A protein and the small-molecule ligand that binds it are described below.
Small molecule (SMILES): CC[C@H](C)[C@@H]1NC(=O)[C@H](CC2=c3ccccc3=NC2)NC(=O)[C@H](C)NC(=O)[C@H](CC(N)=O)NC(=O)[C@H](Cc2ccc(O)cc2)NC(=O)CNC(=O)[C@H](Cc2ccc(O)cc2)NC(=O)[C@H](C(C)C)NC(=O)[C@H](C(C)C)NC(=O)CNC(=O)[C@H](C)NC(=O)[C@H](CCCCN)NC(=O)[C@@H](Cc2ccc(O)cc2)NC(=O)CSC[C@@H](C(N)=O)NC(=O)[C@H](CCCN=C(N)N)NC1=O

Binding-site contacts:
Ligand atom N contacts residue ASN42 of chain 1.A at 3.2 Å.
Ligand atom CG2 contacts residue VAL77 of chain 1.A at 3.5 Å (hydrophobic).
Ligand atom CD contacts residue VAL206 of chain 1.A at 3.5 Å (hydrophobic).
Ligand atom O contacts residue CYS73 of chain 1.A at 3.5 Å.
Ligand atom CA contacts residue LEU72 of chain 1.A at 3.2 Å (hydrophobic).
Ligand atom O contacts residue PHE74 of chain 1.A at 2.6 Å (h-bond).
Ligand atom CH3 contacts residue ASN13 of chain 1.A at 3.5 Å.
Ligand atom C contacts residue CYS43 of chain 1.A at 3.7 Å (hydrophobic).
Ligand atom CA contacts residue ALA45 of chain 1.A at 3.5 Å (hydrophobic).
Ligand atom N contacts residue ASN70 of chain 1.A at 3.4 Å (h-bond).
Ligand atom CG1 contacts residue CYS43 of chain 1.A at 3.4 Å (hydrophobic).
Ligand atom CA contacts residue ASN70 of chain 1.A at 3.1 Å.
Ligand atom O contacts residue VAL206 of chain 1.A at 3.3 Å.
Ligand atom CG contacts residue VAL44 of chain 1.A at 3.7 Å (hydrophobic).
Ligand atom O contacts residue ILE14 of chain 1.A at 3.1 Å.
Ligand atom CD1 contacts residue CYS73 of chain 1.A at 3.6 Å (hydrophobic).
Ligand atom CE2 contacts residue ILE14 of chain 1.A at 3.6 Å (hydrophobic).
Ligand atom N contacts residue PHE74 of chain 1.A at 2.7 Å (h-bond).
Ligand atom CG2 contacts residue SER41 of chain 1.A at 3.7 Å.
Ligand atom O contacts residue VAL44 of chain 1.A at 3.4 Å.
Ligand atom CB contacts residue VAL44 of chain 1.A at 3.5 Å (hydrophobic).
Ligand atom N contacts residue ALA45 of chain 1.A at 3.0 Å (h-bond).
Ligand atom N contacts residue CYS43 of chain 1.A at 3.2 Å (h-bond).
Ligand atom C contacts residue ASN70 of chain 1.A at 3.1 Å.
Ligand atom CB contacts residue PHE74 of chain 1.A at 3.7 Å (hydrophobic).
Ligand atom CG1 contacts residue CYS18 of chain 1.A at 3.5 Å (hydrophobic).
Ligand atom CB contacts residue ASP71 of chain 1.A at 3.4 Å.
Ligand atom C contacts residue ALA45 of chain 1.A at 3.6 Å (hydrophobic).
Ligand atom CG2 contacts residue ILE40 of chain 1.A at 3.7 Å (hydrophobic).
Ligand atom CA contacts residue PHE74 of chain 1.A at 3.4 Å (hydrophobic).
Ligand atom NE1 contacts residue ILE14 of chain 1.A at 2.8 Å (h-bond).
Ligand atom CB contacts residue ASN42 of chain 1.A at 3.4 Å.
Ligand atom CA contacts residue CYS43 of chain 1.A at 3.3 Å (hydrophobic).
Ligand atom CB contacts residue ASN70 of chain 1.A at 3.6 Å.
Ligand atom O contacts residue ALA45 of chain 1.A at 3.0 Å (h-bond).
Ligand atom CH3 contacts residue ILE14 of chain 1.A at 3.6 Å (hydrophobic).
Ligand atom CA contacts residue ASN42 of chain 1.A at 3.7 Å.
Ligand atom N contacts residue ASN70 of chain 1.A at 3.1 Å (h-bond).
Ligand atom N contacts residue LEU72 of chain 1.A at 2.7 Å (h-bond).
Ligand atom C contacts residue PHE74 of chain 1.A at 3.5 Å (hydrophobic).

Sequence of chain 1.A:
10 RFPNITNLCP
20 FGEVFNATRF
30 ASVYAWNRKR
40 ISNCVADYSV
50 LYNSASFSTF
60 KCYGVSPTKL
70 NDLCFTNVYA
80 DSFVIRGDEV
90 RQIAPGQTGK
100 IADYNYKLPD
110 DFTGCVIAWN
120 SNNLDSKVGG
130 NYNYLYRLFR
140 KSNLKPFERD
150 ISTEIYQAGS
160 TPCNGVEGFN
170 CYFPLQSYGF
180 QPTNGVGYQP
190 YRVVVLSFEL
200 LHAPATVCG